This protein binds this small molecule.
Small molecule (SMILES): CCCCCCCCCCO[C@@H]1O[C@H](CO)[C@@H](O[C@H]2O[C@H](CO)[C@@H](O)[C@H](O)[C@H]2O)[C@H](O)[C@H]1O

Sequence of chain 1.O:
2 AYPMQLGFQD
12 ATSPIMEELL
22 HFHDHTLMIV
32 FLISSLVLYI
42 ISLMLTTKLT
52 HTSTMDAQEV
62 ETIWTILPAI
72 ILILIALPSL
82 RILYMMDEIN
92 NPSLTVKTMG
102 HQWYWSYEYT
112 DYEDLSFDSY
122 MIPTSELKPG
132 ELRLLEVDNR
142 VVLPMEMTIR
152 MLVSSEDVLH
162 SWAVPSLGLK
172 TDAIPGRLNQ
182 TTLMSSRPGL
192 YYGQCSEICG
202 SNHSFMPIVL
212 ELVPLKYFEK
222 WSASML

Sequence of chain 1.V:
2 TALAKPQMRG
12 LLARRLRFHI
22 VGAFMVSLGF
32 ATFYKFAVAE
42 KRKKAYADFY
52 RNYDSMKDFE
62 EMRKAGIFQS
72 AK

Binding-site contacts:
Ligand atom C25 contacts residue ILE30 of chain 1.O at 3.8 Å (hydrophobic).
Ligand atom O55 contacts residue HIS22 of chain 1.O at 4.3 Å.
Ligand atom C2 contacts residue LYS36 of chain 1.V at 4.4 Å.
Ligand atom C43 contacts residue ILE34 of chain 1.O at 3.7 Å (hydrophobic).
Ligand atom C31 contacts residue ILE30 of chain 1.O at 3.9 Å (hydrophobic).
Ligand atom C28 contacts residue ILE72 of chain 1.O at 4.4 Å (hydrophobic).
Ligand atom C37 contacts residue LEU33 of chain 1.O at 3.8 Å (hydrophobic).
Ligand atom C22 contacts residue LEU75 of chain 1.O at 4.1 Å (hydrophobic).
Ligand atom C31 contacts residue LEU33 of chain 1.O at 4.3 Å (hydrophobic).
Ligand atom O49 contacts residue LYS36 of chain 1.V at 3.2 Å.
Ligand atom C25 contacts residue MET29 of chain 1.O at 3.8 Å (hydrophobic).
Ligand atom C4 contacts residue HIS26 of chain 1.O at 4.2 Å.
Ligand atom C31 contacts residue MET29 of chain 1.O at 4.5 Å (hydrophobic).
Ligand atom C28 contacts residue ILE30 of chain 1.O at 4.1 Å (hydrophobic).
Ligand atom C57 contacts residue HIS26 of chain 1.O at 3.9 Å.
Ligand atom O61 contacts residue PRO79 of chain 1.O at 4.1 Å.
Ligand atom C19 contacts residue HIS26 of chain 1.O at 3.7 Å.
Ligand atom C37 contacts residue ILE34 of chain 1.O at 4.1 Å (hydrophobic).
Ligand atom C34 contacts residue ILE72 of chain 1.O at 3.8 Å (hydrophobic).
Ligand atom C18 contacts residue HIS26 of chain 1.O at 3.8 Å.
Ligand atom O55 contacts residue LYS36 of chain 1.V at 3.7 Å.
Ligand atom C1 contacts residue LYS36 of chain 1.V at 4.2 Å.
Ligand atom C18 contacts residue LEU75 of chain 1.O at 4.3 Å (hydrophobic).
Ligand atom C40 contacts residue ILE72 of chain 1.O at 3.9 Å (hydrophobic).
Ligand atom C43 contacts residue LEU33 of chain 1.O at 3.9 Å (hydrophobic).
Ligand atom C1 contacts residue HIS26 of chain 1.O at 4.2 Å.
Ligand atom C57 contacts residue PRO79 of chain 1.O at 4.2 Å (hydrophobic).
Ligand atom C43 contacts residue LEU37 of chain 1.O at 4.0 Å (hydrophobic).
Ligand atom C37 contacts residue ILE72 of chain 1.O at 4.1 Å (hydrophobic).
Ligand atom O5 contacts residue HIS26 of chain 1.O at 3.4 Å.
Ligand atom C40 contacts residue ILE34 of chain 1.O at 4.1 Å (hydrophobic).
Ligand atom C6 contacts residue HIS26 of chain 1.O at 4.0 Å.
Ligand atom O16 contacts residue HIS26 of chain 1.O at 3.7 Å.